Binding-site contacts:
Ligand atom C8 contacts residue PRO175 of chain 1.J at 3.5 Å (hydrophobic).
Ligand atom N1 contacts residue PHE86 of chain 1.J at 3.9 Å.
Ligand atom O1 contacts residue PRO84 of chain 1.J at 3.5 Å.
Ligand atom C4 contacts residue PHE186 of chain 1.J at 4.1 Å (hydrophobic).
Ligand atom C6 contacts residue TYR187 of chain 1.J at 3.9 Å (hydrophobic).
Ligand atom C1 contacts residue TRP139 of chain 1.J at 4.2 Å (hydrophobic).
Ligand atom C7 contacts residue ASN176 of chain 1.J at 3.8 Å.
Ligand atom C5 contacts residue TRP249 of chain 1.L at 4.0 Å (hydrophobic).
Ligand atom C6 contacts residue TRP249 of chain 1.L at 3.2 Å (hydrophobic).
Ligand atom O3 contacts residue ASN176 of chain 1.J at 4.3 Å.
Ligand atom O3 contacts residue PRO175 of chain 1.J at 3.7 Å.
Ligand atom C7 contacts residue TYR145 of chain 1.J at 3.9 Å (hydrophobic).
Ligand atom C7 contacts residue SER132 of chain 1.J at 3.6 Å.
Ligand atom O2 contacts residue PHE86 of chain 1.J at 2.9 Å.
Ligand atom C1 contacts residue TRP249 of chain 1.L at 3.9 Å (hydrophobic).
Ligand atom O3 contacts residue PHE186 of chain 1.J at 3.6 Å.
Ligand atom C2 contacts residue PHE186 of chain 1.J at 3.4 Å (hydrophobic).
Ligand atom C8 contacts residue TYR145 of chain 1.J at 3.1 Å (hydrophobic).
Ligand atom C8 contacts residue SER132 of chain 1.J at 3.1 Å.
Ligand atom O3 contacts residue PHE12 of chain 1.J at 3.7 Å.
Ligand atom O2 contacts residue TRP249 of chain 1.L at 2.9 Å.
Ligand atom C5 contacts residue ASN176 of chain 1.J at 3.8 Å.
Ligand atom N1 contacts residue TRP249 of chain 1.L at 3.5 Å.
Ligand atom C5 contacts residue THR134 of chain 1.J at 4.2 Å.
Ligand atom C3 contacts residue TYR145 of chain 1.J at 3.0 Å (hydrophobic).
Ligand atom C5 contacts residue TRP139 of chain 1.J at 3.5 Å (hydrophobic).
Ligand atom C4 contacts residue THR134 of chain 1.J at 4.2 Å.
Ligand atom C7 contacts residue PRO175 of chain 1.J at 3.9 Å (hydrophobic).
Ligand atom C3 contacts residue PHE186 of chain 1.J at 3.5 Å (hydrophobic).
Ligand atom C8 contacts residue PHE12 of chain 1.J at 3.9 Å (hydrophobic).
Ligand atom C8 contacts residue PHE186 of chain 1.J at 4.2 Å (hydrophobic).
Ligand atom C6 contacts residue TRP139 of chain 1.J at 3.2 Å (hydrophobic).
Ligand atom O3 contacts residue TYR145 of chain 1.J at 4.1 Å.
Ligand atom C1 contacts residue PHE186 of chain 1.J at 4.2 Å (hydrophobic).
Ligand atom C7 contacts residue THR134 of chain 1.J at 4.3 Å.
Ligand atom C2 contacts residue TYR145 of chain 1.J at 3.6 Å (hydrophobic).
Ligand atom C5 contacts residue TYR187 of chain 1.J at 3.5 Å (hydrophobic).
Ligand atom C8 contacts residue THR131 of chain 1.J at 4.3 Å.
Ligand atom C4 contacts residue TYR145 of chain 1.J at 3.8 Å (hydrophobic).
Ligand atom O1 contacts residue PHE86 of chain 1.J at 4.2 Å.

This small molecule binds to this protein.
Small molecule (SMILES): O=[N+]([O-])c1ccc([C@H]2CO2)cc1

Sequence of chain 1.J:
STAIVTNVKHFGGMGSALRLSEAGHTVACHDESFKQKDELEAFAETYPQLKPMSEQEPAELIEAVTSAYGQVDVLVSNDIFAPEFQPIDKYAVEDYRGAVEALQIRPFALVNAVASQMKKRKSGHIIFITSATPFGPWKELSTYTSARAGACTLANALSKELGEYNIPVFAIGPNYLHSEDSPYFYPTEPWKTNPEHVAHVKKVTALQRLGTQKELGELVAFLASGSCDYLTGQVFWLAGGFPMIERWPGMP

Sequence of chain 1.L:
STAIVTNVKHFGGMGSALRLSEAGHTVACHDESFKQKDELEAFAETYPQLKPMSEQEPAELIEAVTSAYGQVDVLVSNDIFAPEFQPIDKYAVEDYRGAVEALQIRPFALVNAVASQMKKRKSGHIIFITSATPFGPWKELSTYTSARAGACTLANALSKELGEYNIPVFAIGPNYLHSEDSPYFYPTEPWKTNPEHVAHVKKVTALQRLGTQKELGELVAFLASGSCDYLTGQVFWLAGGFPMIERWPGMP